Sequence of chain 1.G:
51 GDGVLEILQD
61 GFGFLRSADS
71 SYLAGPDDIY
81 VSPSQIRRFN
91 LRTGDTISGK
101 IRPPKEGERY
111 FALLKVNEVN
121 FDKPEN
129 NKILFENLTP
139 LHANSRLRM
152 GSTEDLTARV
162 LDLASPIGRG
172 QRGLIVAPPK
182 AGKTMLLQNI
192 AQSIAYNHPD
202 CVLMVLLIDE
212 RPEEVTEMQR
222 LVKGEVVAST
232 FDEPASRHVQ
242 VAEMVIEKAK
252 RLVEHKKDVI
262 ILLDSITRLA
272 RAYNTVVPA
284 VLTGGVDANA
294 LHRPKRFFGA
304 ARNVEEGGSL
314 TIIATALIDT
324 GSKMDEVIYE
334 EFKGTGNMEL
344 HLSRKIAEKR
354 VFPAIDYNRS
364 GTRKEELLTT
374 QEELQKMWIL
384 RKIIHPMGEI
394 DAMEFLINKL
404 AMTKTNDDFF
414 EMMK

Sequence of chain 1.H:
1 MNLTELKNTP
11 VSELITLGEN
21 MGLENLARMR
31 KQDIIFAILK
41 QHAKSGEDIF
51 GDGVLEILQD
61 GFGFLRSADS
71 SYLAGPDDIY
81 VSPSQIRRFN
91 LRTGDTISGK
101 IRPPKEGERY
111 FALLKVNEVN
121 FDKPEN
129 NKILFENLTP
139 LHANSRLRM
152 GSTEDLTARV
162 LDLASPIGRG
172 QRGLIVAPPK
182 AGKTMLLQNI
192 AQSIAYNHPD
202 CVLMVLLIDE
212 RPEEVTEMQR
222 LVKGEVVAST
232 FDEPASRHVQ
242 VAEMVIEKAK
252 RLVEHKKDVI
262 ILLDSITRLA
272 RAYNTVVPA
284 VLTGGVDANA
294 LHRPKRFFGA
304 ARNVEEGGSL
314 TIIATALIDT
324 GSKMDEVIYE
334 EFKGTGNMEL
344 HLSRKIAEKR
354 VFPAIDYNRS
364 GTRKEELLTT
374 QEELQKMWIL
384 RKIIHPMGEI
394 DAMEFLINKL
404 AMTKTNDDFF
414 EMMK

Binding-site contacts:
Ligand atom N7 contacts residue MET186 of chain 1.H at 3.9 Å.
Ligand atom N7 contacts residue GLY183 of chain 1.H at 4.1 Å.
Ligand atom C3' contacts residue MET186 of chain 1.H at 4.1 Å (hydrophobic).
Ligand atom PB contacts residue LYS181 of chain 1.H at 3.8 Å.
Ligand atom O1A contacts residue MET186 of chain 1.H at 3.8 Å.
Ligand atom N3B contacts residue LYS181 of chain 1.H at 3.5 Å.
Ligand atom C5 contacts residue MET186 of chain 1.H at 3.6 Å (hydrophobic).
Ligand atom O3A contacts residue ALA182 of chain 1.H at 3.9 Å.
Ligand atom N9 contacts residue MET186 of chain 1.H at 3.6 Å (h-bond).
Ligand atom PB contacts residue THR185 of chain 1.H at 4.1 Å.
Ligand atom O3A contacts residue GLY183 of chain 1.H at 3.4 Å (h-bond).
Ligand atom C6 contacts residue PHE355 of chain 1.H at 4.1 Å (hydrophobic).
Ligand atom PB contacts residue ALA182 of chain 1.H at 3.9 Å.
Ligand atom N3 contacts residue MET186 of chain 1.H at 3.8 Å.
Ligand atom O1A contacts residue THR185 of chain 1.H at 3.7 Å.
Ligand atom PG contacts residue LYS181 of chain 1.H at 3.9 Å.
Ligand atom C5 contacts residue PHE355 of chain 1.H at 3.9 Å (hydrophobic).
Ligand atom O3G contacts residue PRO180 of chain 1.H at 3.4 Å.
Ligand atom O2G contacts residue ARG366 of chain 1.G at 3.1 Å (salt-bridge).
Ligand atom C4 contacts residue MET186 of chain 1.H at 3.4 Å (hydrophobic).
Ligand atom N7 contacts residue PHE355 of chain 1.H at 3.6 Å (h-bond).
Ligand atom O2G contacts residue ARG212 of chain 1.H at 3.5 Å (salt-bridge).
Ligand atom O1B contacts residue GLY183 of chain 1.H at 3.2 Å (h-bond).
Ligand atom O1B contacts residue ALA182 of chain 1.H at 2.8 Å (h-bond).
Ligand atom PB contacts residue LYS184 of chain 1.H at 3.7 Å.
Ligand atom O2B contacts residue LYS184 of chain 1.H at 3.5 Å.
Ligand atom O2B contacts residue THR185 of chain 1.H at 2.9 Å (h-bond).
Ligand atom O3A contacts residue LYS181 of chain 1.H at 3.8 Å.
Ligand atom O3A contacts residue LYS184 of chain 1.H at 4.0 Å.
Ligand atom N6 contacts residue PHE355 of chain 1.H at 3.8 Å.
Ligand atom O1G contacts residue LYS184 of chain 1.H at 3.1 Å (salt-bridge).
Ligand atom O3G contacts residue LYS181 of chain 1.H at 2.8 Å (salt-bridge).
Ligand atom O2' contacts residue MET186 of chain 1.H at 3.3 Å.
Ligand atom C8 contacts residue GLY183 of chain 1.H at 3.5 Å.
Ligand atom O2A contacts residue THR185 of chain 1.H at 4.0 Å.
Ligand atom PB contacts residue GLY183 of chain 1.H at 3.9 Å.
Ligand atom C2' contacts residue MET186 of chain 1.H at 3.5 Å (hydrophobic).
Ligand atom O1B contacts residue LYS181 of chain 1.H at 3.2 Å.
Ligand atom O1B contacts residue LYS184 of chain 1.H at 3.2 Å (salt-bridge).
Ligand atom C8 contacts residue MET186 of chain 1.H at 3.9 Å (hydrophobic).

A small-molecule ligand and the protein it binds are described below.
Small molecule (SMILES): Nc1ncnc2c1ncn2[C@@H]1O[C@H](CO[P](=O)(O)O[P](=O)(O)NP(=O)(O)O)[C@@H](O)[C@H]1O